Sequence of chain 1.A:
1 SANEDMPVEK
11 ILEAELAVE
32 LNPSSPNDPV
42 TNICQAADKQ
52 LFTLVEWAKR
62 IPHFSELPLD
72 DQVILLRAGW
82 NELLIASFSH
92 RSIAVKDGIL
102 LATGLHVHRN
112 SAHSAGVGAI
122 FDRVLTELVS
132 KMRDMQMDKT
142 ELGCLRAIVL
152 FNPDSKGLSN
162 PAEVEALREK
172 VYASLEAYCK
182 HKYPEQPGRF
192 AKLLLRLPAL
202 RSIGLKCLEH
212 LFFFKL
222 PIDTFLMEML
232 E

The small molecule below binds the protein below.
Small molecule (SMILES): Cc1cc2c(cc1C1(c3ccc(C(=O)O)cn3)CC1)C(C)(C)CCC2(C)C

Binding-site contacts:
Ligand atom C8 contacts residue ILE121 of chain 1.A at 3.7 Å (hydrophobic).
Ligand atom O20 contacts residue PHE89 of chain 1.A at 3.3 Å.
Ligand atom C25 contacts residue CYS208 of chain 1.A at 3.7 Å (hydrophobic).
Ligand atom N13 contacts residue ALA48 of chain 1.A at 3.5 Å.
Ligand atom C27 contacts residue ALA48 of chain 1.A at 3.8 Å (hydrophobic).
Ligand atom N13 contacts residue LEU85 of chain 1.A at 3.5 Å.
Ligand atom C21 contacts residue ILE86 of chain 1.A at 3.5 Å (hydrophobic).
Ligand atom C27 contacts residue LEU212 of chain 1.A at 3.6 Å (hydrophobic).
Ligand atom O19 contacts residue ARG92 of chain 1.A at 3.5 Å (salt-bridge).
Ligand atom C14 contacts residue PHE89 of chain 1.A at 3.6 Å (hydrophobic).
Ligand atom C12 contacts residue ALA48 of chain 1.A at 3.6 Å (hydrophobic).
Ligand atom C17 contacts residue ILE44 of chain 1.A at 3.8 Å (hydrophobic).
Ligand atom O19 contacts residue ALA47 of chain 1.A at 3.6 Å.
Ligand atom C3 contacts residue CYS208 of chain 1.A at 3.7 Å (hydrophobic).
Ligand atom C14 contacts residue LEU85 of chain 1.A at 3.7 Å (hydrophobic).
Ligand atom C5 contacts residue LEU212 of chain 1.A at 3.4 Å (hydrophobic).
Ligand atom O20 contacts residue GLN51 of chain 1.A at 3.5 Å.
Ligand atom C6 contacts residue ILE44 of chain 1.A at 3.8 Å (hydrophobic).
Ligand atom C4 contacts residue LEU212 of chain 1.A at 3.7 Å (hydrophobic).
Ligand atom C23 contacts residue ILE44 of chain 1.A at 3.8 Å (hydrophobic).
Ligand atom C2 contacts residue CYS208 of chain 1.A at 3.6 Å (hydrophobic).
Ligand atom C22 contacts residue ALA48 of chain 1.A at 3.8 Å (hydrophobic).
Ligand atom C24 contacts residue PHE215 of chain 1.A at 3.7 Å (hydrophobic).
Ligand atom C25 contacts residue ILE121 of chain 1.A at 3.6 Å (hydrophobic).
Ligand atom C18 contacts residue PHE89 of chain 1.A at 3.6 Å (hydrophobic).
Ligand atom C16 contacts residue PHE89 of chain 1.A at 3.4 Å (hydrophobic).
Ligand atom C26 contacts residue PHE89 of chain 1.A at 3.6 Å (hydrophobic).
Ligand atom O19 contacts residue ALA103 of chain 1.A at 2.9 Å (h-bond).
Ligand atom C12 contacts residue PHE89 of chain 1.A at 3.6 Å (hydrophobic).
Ligand atom C1 contacts residue CYS208 of chain 1.A at 3.8 Å (hydrophobic).
Ligand atom C18 contacts residue ARG92 of chain 1.A at 3.6 Å.
Ligand atom O20 contacts residue ARG92 of chain 1.A at 2.6 Å (salt-bridge).
Ligand atom C24 contacts residue HIS211 of chain 1.A at 3.6 Å.
Ligand atom C17 contacts residue PHE89 of chain 1.A at 3.4 Å (hydrophobic).
Ligand atom C5 contacts residue ILE44 of chain 1.A at 3.5 Å (hydrophobic).
Ligand atom C4 contacts residue ILE44 of chain 1.A at 3.6 Å (hydrophobic).
Ligand atom C14 contacts residue ALA48 of chain 1.A at 3.8 Å (hydrophobic).
Ligand atom C24 contacts residue LEU212 of chain 1.A at 3.8 Å (hydrophobic).
Ligand atom C15 contacts residue PHE89 of chain 1.A at 3.4 Å (hydrophobic).
Ligand atom O19 contacts residue LEU102 of chain 1.A at 3.5 Å.